A protein and the small-molecule ligand that binds it are described below.
Small molecule (SMILES): CC(=O)N[C@H]1[C@H](O[C@H]2[C@H](O)[C@@H](NC(C)=O)CO[C@@H]2CO)O[C@H](CO)[C@@H](O)[C@@H]1O

Binding-site contacts:
Ligand atom C2 contacts residue ASN28 of chain 1.A at 4.3 Å.
Ligand atom O7 contacts residue ASN28 of chain 1.A at 4.4 Å.
Ligand atom C8 contacts residue ILE26 of chain 1.A at 3.6 Å (hydrophobic).
Ligand atom C6 contacts residue THR63 of chain 1.A at 4.2 Å.
Ligand atom C5 contacts residue ALA62 of chain 1.A at 4.0 Å (hydrophobic).
Ligand atom C1 contacts residue ASN61 of chain 1.A at 1.4 Å.
Ligand atom N2 contacts residue ASN28 of chain 1.A at 4.3 Å.
Ligand atom O6 contacts residue ALA62 of chain 1.A at 2.2 Å (h-bond).
Ligand atom O5 contacts residue ALA62 of chain 1.A at 3.3 Å (h-bond).
Ligand atom C7 contacts residue ASN28 of chain 1.A at 4.4 Å.
Ligand atom C6 contacts residue ALA62 of chain 1.A at 3.5 Å (hydrophobic).
Ligand atom O5 contacts residue ASN61 of chain 1.A at 2.4 Å (h-bond).
Ligand atom C5 contacts residue ASN61 of chain 1.A at 3.7 Å.
Ligand atom O5 contacts residue THR63 of chain 1.A at 3.7 Å.
Ligand atom C1 contacts residue ALA62 of chain 1.A at 4.3 Å (hydrophobic).
Ligand atom C3 contacts residue ASN61 of chain 1.A at 3.8 Å.
Ligand atom C1 contacts residue ASN28 of chain 1.A at 4.5 Å.
Ligand atom C4 contacts residue ASN61 of chain 1.A at 4.2 Å.
Ligand atom N2 contacts residue ASN61 of chain 1.A at 2.9 Å (h-bond).
Ligand atom O6 contacts residue THR63 of chain 1.A at 3.3 Å.
Ligand atom C7 contacts residue ASN61 of chain 1.A at 4.0 Å.
Ligand atom O6 contacts residue ASN61 of chain 1.A at 4.5 Å.
Ligand atom C5 contacts residue THR63 of chain 1.A at 4.4 Å.
Ligand atom C2 contacts residue ASN61 of chain 1.A at 2.5 Å.

Sequence of chain 1.A:
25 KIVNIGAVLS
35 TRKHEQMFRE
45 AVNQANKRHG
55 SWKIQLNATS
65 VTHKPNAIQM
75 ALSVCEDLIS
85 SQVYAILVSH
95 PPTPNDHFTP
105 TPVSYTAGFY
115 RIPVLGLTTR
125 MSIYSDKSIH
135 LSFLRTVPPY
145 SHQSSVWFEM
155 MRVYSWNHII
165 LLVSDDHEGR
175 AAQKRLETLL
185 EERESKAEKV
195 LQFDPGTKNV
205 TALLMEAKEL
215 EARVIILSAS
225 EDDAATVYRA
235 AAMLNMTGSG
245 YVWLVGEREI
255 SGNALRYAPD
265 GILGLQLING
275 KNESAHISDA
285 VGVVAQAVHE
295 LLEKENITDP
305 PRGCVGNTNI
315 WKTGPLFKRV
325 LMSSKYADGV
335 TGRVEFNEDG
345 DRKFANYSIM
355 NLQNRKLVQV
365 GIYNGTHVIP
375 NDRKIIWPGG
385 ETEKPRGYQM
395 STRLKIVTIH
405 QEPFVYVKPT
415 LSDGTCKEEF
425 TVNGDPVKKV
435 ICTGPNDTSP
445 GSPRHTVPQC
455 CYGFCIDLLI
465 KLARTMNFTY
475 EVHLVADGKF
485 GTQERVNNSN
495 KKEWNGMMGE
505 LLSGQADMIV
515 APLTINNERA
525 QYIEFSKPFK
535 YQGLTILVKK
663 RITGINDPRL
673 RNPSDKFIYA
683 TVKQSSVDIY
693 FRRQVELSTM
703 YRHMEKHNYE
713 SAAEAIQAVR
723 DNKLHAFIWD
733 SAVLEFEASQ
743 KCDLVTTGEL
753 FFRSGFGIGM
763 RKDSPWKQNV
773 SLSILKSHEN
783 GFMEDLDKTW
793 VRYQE